Sequence of chain 1.A:
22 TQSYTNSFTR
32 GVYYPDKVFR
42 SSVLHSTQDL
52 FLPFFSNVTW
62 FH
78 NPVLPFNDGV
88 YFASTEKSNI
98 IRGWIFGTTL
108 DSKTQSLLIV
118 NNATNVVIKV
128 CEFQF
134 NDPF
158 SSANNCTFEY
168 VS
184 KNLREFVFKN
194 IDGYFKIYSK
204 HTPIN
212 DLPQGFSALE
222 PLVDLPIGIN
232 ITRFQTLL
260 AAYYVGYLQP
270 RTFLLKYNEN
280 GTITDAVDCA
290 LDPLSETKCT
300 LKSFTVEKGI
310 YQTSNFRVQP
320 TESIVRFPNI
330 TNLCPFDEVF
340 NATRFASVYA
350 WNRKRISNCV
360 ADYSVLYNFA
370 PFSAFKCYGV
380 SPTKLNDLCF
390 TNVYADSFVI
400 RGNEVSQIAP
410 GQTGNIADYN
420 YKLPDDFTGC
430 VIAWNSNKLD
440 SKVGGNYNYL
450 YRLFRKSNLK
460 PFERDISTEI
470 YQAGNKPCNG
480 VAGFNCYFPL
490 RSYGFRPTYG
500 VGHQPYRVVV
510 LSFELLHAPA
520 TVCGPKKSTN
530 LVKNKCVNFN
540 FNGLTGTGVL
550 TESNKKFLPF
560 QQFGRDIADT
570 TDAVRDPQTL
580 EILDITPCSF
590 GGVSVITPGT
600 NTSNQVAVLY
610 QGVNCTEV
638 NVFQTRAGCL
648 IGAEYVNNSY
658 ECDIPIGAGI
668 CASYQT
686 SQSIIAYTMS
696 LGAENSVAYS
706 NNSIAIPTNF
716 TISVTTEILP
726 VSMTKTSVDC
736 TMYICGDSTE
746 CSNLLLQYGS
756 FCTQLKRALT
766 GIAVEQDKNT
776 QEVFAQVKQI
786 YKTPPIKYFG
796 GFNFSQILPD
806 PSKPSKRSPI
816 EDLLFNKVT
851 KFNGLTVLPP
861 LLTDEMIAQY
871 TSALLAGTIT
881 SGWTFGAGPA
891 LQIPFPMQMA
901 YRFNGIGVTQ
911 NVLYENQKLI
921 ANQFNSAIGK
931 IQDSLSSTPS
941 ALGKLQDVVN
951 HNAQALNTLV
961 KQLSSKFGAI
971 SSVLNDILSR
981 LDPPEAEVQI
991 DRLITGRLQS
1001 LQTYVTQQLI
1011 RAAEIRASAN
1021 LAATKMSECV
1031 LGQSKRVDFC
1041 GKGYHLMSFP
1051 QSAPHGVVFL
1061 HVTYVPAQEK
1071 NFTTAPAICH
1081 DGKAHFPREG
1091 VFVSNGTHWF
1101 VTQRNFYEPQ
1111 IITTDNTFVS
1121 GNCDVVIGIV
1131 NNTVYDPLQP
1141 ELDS

Binding-site contacts:
Ligand atom O6 contacts residue GLN801 of chain 1.A at 3.0 Å (h-bond).
Ligand atom O5 contacts residue SER800 of chain 1.A at 3.4 Å (h-bond).
Ligand atom C1 contacts residue ASN798 of chain 1.A at 1.4 Å.
Ligand atom C5 contacts residue ASN798 of chain 1.A at 3.6 Å.
Ligand atom O5 contacts residue ASN798 of chain 1.A at 2.3 Å (h-bond).
Ligand atom O6 contacts residue SER800 of chain 1.A at 3.5 Å (h-bond).
Ligand atom C8 contacts residue ASN798 of chain 1.A at 4.1 Å.
Ligand atom C4 contacts residue ASN798 of chain 1.A at 4.2 Å.
Ligand atom C6 contacts residue GLN801 of chain 1.A at 4.4 Å.
Ligand atom C2 contacts residue ASN798 of chain 1.A at 2.5 Å.
Ligand atom C6 contacts residue SER800 of chain 1.A at 4.1 Å.
Ligand atom N2 contacts residue ASN798 of chain 1.A at 2.9 Å (h-bond).
Ligand atom C5 contacts residue SER800 of chain 1.A at 3.5 Å.
Ligand atom C7 contacts residue ASN798 of chain 1.A at 3.7 Å.
Ligand atom C3 contacts residue ASN798 of chain 1.A at 3.8 Å.
Ligand atom C1 contacts residue SER800 of chain 1.A at 3.4 Å.

A small-molecule ligand and the protein it binds are described below.
Small molecule (SMILES): CC(=O)N[C@@H]1[C@@H](O)[C@H](O)[C@@H](CO)O[C@H]1O